Binding-site contacts:
Ligand atom OAI contacts residue HIS94 of chain 1.D at 3.0 Å (h-bond).
Ligand atom OAI contacts residue ASP96 of chain 1.D at 3.5 Å (salt-bridge).
Ligand atom OAE contacts residue ZN1 of chain 1.V at 2.3 Å.
Ligand atom OAH contacts residue HIS161 of chain 1.D at 3.7 Å.
Ligand atom OAE contacts residue HIS161 of chain 1.D at 3.6 Å.
Ligand atom CAZ contacts residue ZN1 of chain 1.V at 3.3 Å.
Ligand atom CAP contacts residue ZN1 of chain 1.V at 2.9 Å.
Ligand atom OAI contacts residue ZN1 of chain 1.U at 2.0 Å.
Ligand atom CAP contacts residue HIS222 of chain 1.D at 3.3 Å.
Ligand atom OAE contacts residue CYS180 of chain 1.D at 3.3 Å.
Ligand atom OAH contacts residue ASN192 of chain 1.D at 3.1 Å (h-bond).
Ligand atom OAI contacts residue ZN1 of chain 1.V at 3.2 Å.
Ligand atom OAE contacts residue HIS222 of chain 1.D at 2.8 Å (h-bond).
Ligand atom CD contacts residue HIS222 of chain 1.D at 3.6 Å.
Ligand atom CAQ contacts residue ZN1 of chain 1.U at 2.9 Å.
Ligand atom OAI contacts residue HIS92 of chain 1.D at 3.7 Å.
Ligand atom CAA contacts residue TRP65 of chain 1.D at 3.8 Å (hydrophobic).
Ligand atom CAP contacts residue HIS161 of chain 1.D at 3.8 Å.
Ligand atom CAQ contacts residue ZN1 of chain 1.V at 3.8 Å.
Ligand atom OAF contacts residue ASN192 of chain 1.D at 2.6 Å (h-bond).
Ligand atom OAF contacts residue ZN1 of chain 1.U at 3.1 Å.
Ligand atom OAJ contacts residue ASP96 of chain 1.D at 2.8 Å (salt-bridge).
Ligand atom NAN contacts residue ZN1 of chain 1.V at 2.0 Å.
Ligand atom OAE contacts residue LYS183 of chain 1.D at 3.3 Å (salt-bridge).
Ligand atom O contacts residue SER189 of chain 1.D at 3.6 Å.
Ligand atom OAF contacts residue HIS161 of chain 1.D at 3.2 Å.
Ligand atom O contacts residue GLY191 of chain 1.D at 3.6 Å.
Ligand atom OAH contacts residue LYS183 of chain 1.D at 3.5 Å (salt-bridge).
Ligand atom OAJ contacts residue GLN95 of chain 1.D at 3.6 Å.
Ligand atom OAJ contacts residue HIS94 of chain 1.D at 3.5 Å.
Ligand atom CAS contacts residue HIS222 of chain 1.D at 3.1 Å.
Ligand atom CAQ contacts residue ASN192 of chain 1.D at 3.7 Å.
Ligand atom OAF contacts residue HIS94 of chain 1.D at 3.4 Å (h-bond).
Ligand atom NAN contacts residue ASP96 of chain 1.D at 2.9 Å (salt-bridge).
Ligand atom CAS contacts residue ZN1 of chain 1.V at 2.8 Å.
Ligand atom OAI contacts residue HIS161 of chain 1.D at 3.4 Å (h-bond).
Ligand atom CAQ contacts residue HIS161 of chain 1.D at 3.8 Å.
Ligand atom CAQ contacts residue HIS94 of chain 1.D at 3.4 Å.
Ligand atom NAN contacts residue HIS222 of chain 1.D at 2.9 Å (h-bond).
Ligand atom CAZ contacts residue ASP96 of chain 1.D at 3.5 Å.

This protein binds this small molecule.
Small molecule (SMILES): C[C@@H](O)[C@@H](C(=O)O)[C@@H]1NC(C(=O)O)=C(S[C@@H]2CN[C@H](C(=O)N(C)C)C2)[C@@H]1C

Sequence of chain 1.D:
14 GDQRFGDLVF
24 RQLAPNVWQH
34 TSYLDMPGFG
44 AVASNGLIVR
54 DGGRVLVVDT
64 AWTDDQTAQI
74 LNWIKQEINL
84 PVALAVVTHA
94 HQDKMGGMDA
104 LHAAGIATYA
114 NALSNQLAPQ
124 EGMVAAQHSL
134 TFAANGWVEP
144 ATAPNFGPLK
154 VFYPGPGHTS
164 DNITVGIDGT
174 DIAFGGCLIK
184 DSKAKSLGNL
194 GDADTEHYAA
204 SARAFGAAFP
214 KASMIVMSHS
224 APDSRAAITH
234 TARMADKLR